Sequence of chain 1.A:
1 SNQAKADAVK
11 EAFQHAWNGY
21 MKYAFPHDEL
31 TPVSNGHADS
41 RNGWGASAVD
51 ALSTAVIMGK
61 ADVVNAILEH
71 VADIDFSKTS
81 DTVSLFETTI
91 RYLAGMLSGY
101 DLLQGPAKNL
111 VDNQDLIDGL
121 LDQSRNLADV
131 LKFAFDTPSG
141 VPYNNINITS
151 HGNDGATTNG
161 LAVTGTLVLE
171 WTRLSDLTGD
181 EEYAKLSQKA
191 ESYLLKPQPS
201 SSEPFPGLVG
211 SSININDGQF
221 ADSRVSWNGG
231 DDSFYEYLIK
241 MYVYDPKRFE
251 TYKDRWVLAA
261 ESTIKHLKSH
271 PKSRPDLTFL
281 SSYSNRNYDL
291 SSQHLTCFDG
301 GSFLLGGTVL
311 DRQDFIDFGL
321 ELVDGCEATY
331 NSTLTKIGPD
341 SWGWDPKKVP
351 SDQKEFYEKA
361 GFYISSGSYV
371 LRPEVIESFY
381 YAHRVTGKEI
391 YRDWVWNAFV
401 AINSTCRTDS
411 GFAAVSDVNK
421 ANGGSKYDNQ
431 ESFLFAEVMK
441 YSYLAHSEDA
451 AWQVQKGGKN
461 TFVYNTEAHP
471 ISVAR

Binding-site contacts:
Ligand atom C1 contacts residue ASN147 of chain 1.A at 1.5 Å.
Ligand atom O5 contacts residue THR149 of chain 1.A at 3.4 Å (h-bond).
Ligand atom C1 contacts residue SER150 of chain 1.A at 4.2 Å.
Ligand atom C7 contacts residue ASN147 of chain 1.A at 3.5 Å.
Ligand atom C2 contacts residue ASN147 of chain 1.A at 2.5 Å.
Ligand atom O5 contacts residue SER150 of chain 1.A at 3.6 Å.
Ligand atom O6 contacts residue THR149 of chain 1.A at 4.0 Å.
Ligand atom C8 contacts residue THR82 of chain 1.A at 3.4 Å.
Ligand atom O7 contacts residue ASN147 of chain 1.A at 3.8 Å.
Ligand atom C1 contacts residue THR149 of chain 1.A at 3.1 Å.
Ligand atom O6 contacts residue SER150 of chain 1.A at 3.8 Å.
Ligand atom C4 contacts residue ASN147 of chain 1.A at 4.3 Å.
Ligand atom N2 contacts residue ASN147 of chain 1.A at 2.9 Å (h-bond).
Ligand atom C6 contacts residue THR149 of chain 1.A at 4.4 Å.
Ligand atom O5 contacts residue ASN147 of chain 1.A at 2.4 Å (h-bond).
Ligand atom C2 contacts residue THR149 of chain 1.A at 4.3 Å.
Ligand atom C5 contacts residue ASN147 of chain 1.A at 3.7 Å.
Ligand atom C8 contacts residue ASP81 of chain 1.A at 3.6 Å.
Ligand atom C8 contacts residue SER80 of chain 1.A at 3.7 Å.
Ligand atom C6 contacts residue SER150 of chain 1.A at 4.1 Å.
Ligand atom C5 contacts residue THR149 of chain 1.A at 3.5 Å.
Ligand atom C3 contacts residue ASN147 of chain 1.A at 3.8 Å.
Ligand atom C8 contacts residue ASN147 of chain 1.A at 4.5 Å.
Ligand atom C5 contacts residue SER150 of chain 1.A at 4.4 Å.

A small-molecule ligand and the protein it binds are described below.
Small molecule (SMILES): CC(=O)N[C@H]1[C@H](O[C@H]2[C@H](O)[C@@H](NC(C)=O)CO[C@@H]2CO)O[C@H](CO)[C@@H](O)[C@@H]1O